Sequence of chain 43.C:
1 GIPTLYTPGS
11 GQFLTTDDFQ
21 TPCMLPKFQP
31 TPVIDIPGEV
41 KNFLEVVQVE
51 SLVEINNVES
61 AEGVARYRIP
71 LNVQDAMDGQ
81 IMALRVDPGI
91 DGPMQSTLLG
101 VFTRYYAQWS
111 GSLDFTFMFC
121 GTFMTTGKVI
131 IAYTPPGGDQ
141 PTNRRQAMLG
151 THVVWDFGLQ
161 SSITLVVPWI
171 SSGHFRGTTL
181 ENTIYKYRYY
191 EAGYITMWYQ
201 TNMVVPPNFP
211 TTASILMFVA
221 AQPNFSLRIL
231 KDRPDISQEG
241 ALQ

This small molecule binds to this protein.
Small molecule (SMILES): N[C@@H](CS)C(=O)O

Sequence of chain 43.A:
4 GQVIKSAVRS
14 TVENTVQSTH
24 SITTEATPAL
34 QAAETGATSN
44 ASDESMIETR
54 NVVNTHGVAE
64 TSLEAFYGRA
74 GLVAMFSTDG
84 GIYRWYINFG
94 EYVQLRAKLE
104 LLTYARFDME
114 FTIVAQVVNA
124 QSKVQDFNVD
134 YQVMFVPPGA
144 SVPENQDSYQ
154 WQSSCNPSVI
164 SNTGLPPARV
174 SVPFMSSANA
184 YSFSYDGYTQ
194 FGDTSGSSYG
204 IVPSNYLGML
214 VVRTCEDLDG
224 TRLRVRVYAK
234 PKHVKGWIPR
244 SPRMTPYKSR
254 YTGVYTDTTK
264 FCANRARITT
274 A

Binding-site contacts:
Ligand atom SG contacts residue THR248 of chain 43.A at 3.2 Å (h-bond).
Ligand atom CB contacts residue ASP235 of chain 43.C at 2.8 Å.
Ligand atom SG contacts residue MET247 of chain 43.A at 3.4 Å.
Ligand atom CB contacts residue THR248 of chain 43.A at 4.5 Å.
Ligand atom O contacts residue GLY1 of chain 43.P at 2.2 Å (h-bond).
Ligand atom SG contacts residue ASP235 of chain 43.C at 3.7 Å.
Ligand atom N contacts residue PRO249 of chain 43.A at 3.5 Å.
Ligand atom CA contacts residue MET247 of chain 43.A at 4.2 Å (hydrophobic).
Ligand atom O contacts residue ARG233 of chain 43.C at 4.1 Å.
Ligand atom C contacts residue ASP235 of chain 43.C at 4.3 Å.
Ligand atom CB contacts residue GLY1 of chain 43.P at 3.7 Å.
Ligand atom SG contacts residue GLY1 of chain 43.P at 4.4 Å.
Ligand atom C contacts residue GLY1 of chain 43.P at 1.3 Å.
Ligand atom O contacts residue MET247 of chain 43.A at 3.8 Å.
Ligand atom C contacts residue MET247 of chain 43.A at 3.7 Å (hydrophobic).
Ligand atom CA contacts residue ASP235 of chain 43.C at 4.0 Å.
Ligand atom SG contacts residue PRO249 of chain 43.A at 3.6 Å.
Ligand atom N contacts residue THR248 of chain 43.A at 4.1 Å.
Ligand atom O contacts residue ASP235 of chain 43.C at 3.4 Å.
Ligand atom SG contacts residue ILE236 of chain 43.C at 4.3 Å.
Ligand atom CA contacts residue GLY1 of chain 43.P at 2.4 Å.
Ligand atom CB contacts residue PRO249 of chain 43.A at 4.3 Å (hydrophobic).
Ligand atom N contacts residue GLY1 of chain 43.P at 2.9 Å (h-bond).
Ligand atom N contacts residue MET247 of chain 43.A at 3.8 Å.